A protein and the small-molecule ligand that binds it are described below.
Small molecule (SMILES): N[C@@H](Cc1ccc(NC(=O)[C@H]2CC/C=C/CCC2)cc1)C(=O)O

Binding-site contacts:
Ligand atom C03 contacts residue GLU65 of chain 1.A at 3.4 Å.
Ligand atom C13 contacts residue GLN155 of chain 1.A at 3.4 Å.
Ligand atom C17 contacts residue GLY34 of chain 1.A at 3.5 Å.
Ligand atom O21 contacts residue GLN173 of chain 1.A at 3.7 Å.
Ligand atom C15 contacts residue GLY34 of chain 1.A at 3.8 Å.
Ligand atom C19 contacts residue TYR151 of chain 1.A at 3.4 Å (hydrophobic).
Ligand atom C08 contacts residue GLY32 of chain 1.A at 3.6 Å.
Ligand atom C10 contacts residue ILE33 of chain 1.A at 3.3 Å (hydrophobic).
Ligand atom C09 contacts residue ILE63 of chain 1.A at 3.4 Å (hydrophobic).
Ligand atom C05 contacts residue SER158 of chain 1.A at 3.3 Å.
Ligand atom O22 contacts residue TYR151 of chain 1.A at 3.8 Å.
Ligand atom C12 contacts residue GLU65 of chain 1.A at 3.6 Å.
Ligand atom C09 contacts residue ILE33 of chain 1.A at 3.3 Å (hydrophobic).
Ligand atom C12 contacts residue GLY34 of chain 1.A at 3.5 Å.
Ligand atom C18 contacts residue GLY34 of chain 1.A at 3.7 Å.
Ligand atom C20 contacts residue TYR151 of chain 1.A at 3.8 Å (hydrophobic).
Ligand atom C20 contacts residue GLN173 of chain 1.A at 3.1 Å.
Ligand atom C14 contacts residue GLY34 of chain 1.A at 3.4 Å.
Ligand atom C15 contacts residue GLU65 of chain 1.A at 3.5 Å.
Ligand atom N23 contacts residue GLN155 of chain 1.A at 2.9 Å (h-bond).
Ligand atom O22 contacts residue ILE137 of chain 1.A at 3.2 Å.
Ligand atom C16 contacts residue ALA67 of chain 1.A at 3.6 Å (hydrophobic).
Ligand atom N23 contacts residue GLN173 of chain 1.A at 2.9 Å (h-bond).
Ligand atom C18 contacts residue TYR151 of chain 1.A at 3.3 Å (hydrophobic).
Ligand atom C02 contacts residue GLU65 of chain 1.A at 3.5 Å.
Ligand atom C19 contacts residue GLN173 of chain 1.A at 3.2 Å.
Ligand atom C15 contacts residue HIS70 of chain 1.A at 3.6 Å.
Ligand atom C14 contacts residue GLN155 of chain 1.A at 3.4 Å.
Ligand atom C13 contacts residue GLY34 of chain 1.A at 3.4 Å.
Ligand atom N23 contacts residue TYR151 of chain 1.A at 2.8 Å (h-bond).
Ligand atom N11 contacts residue GLY34 of chain 1.A at 3.7 Å.
Ligand atom C06 contacts residue LYS162 of chain 1.A at 3.3 Å.
Ligand atom C10 contacts residue GLY34 of chain 1.A at 3.7 Å.
Ligand atom C06 contacts residue VAL164 of chain 1.A at 3.7 Å (hydrophobic).
Ligand atom N11 contacts residue GLU65 of chain 1.A at 2.7 Å (salt-bridge).
Ligand atom O22 contacts residue GLN173 of chain 1.A at 3.0 Å (h-bond).
Ligand atom C09 contacts residue GLY32 of chain 1.A at 3.7 Å.
Ligand atom C16 contacts residue HIS70 of chain 1.A at 3.8 Å.
Ligand atom C05 contacts residue LYS162 of chain 1.A at 3.7 Å.
Ligand atom C09 contacts residue GLU65 of chain 1.A at 3.6 Å.

Sequence of chain 1.A:
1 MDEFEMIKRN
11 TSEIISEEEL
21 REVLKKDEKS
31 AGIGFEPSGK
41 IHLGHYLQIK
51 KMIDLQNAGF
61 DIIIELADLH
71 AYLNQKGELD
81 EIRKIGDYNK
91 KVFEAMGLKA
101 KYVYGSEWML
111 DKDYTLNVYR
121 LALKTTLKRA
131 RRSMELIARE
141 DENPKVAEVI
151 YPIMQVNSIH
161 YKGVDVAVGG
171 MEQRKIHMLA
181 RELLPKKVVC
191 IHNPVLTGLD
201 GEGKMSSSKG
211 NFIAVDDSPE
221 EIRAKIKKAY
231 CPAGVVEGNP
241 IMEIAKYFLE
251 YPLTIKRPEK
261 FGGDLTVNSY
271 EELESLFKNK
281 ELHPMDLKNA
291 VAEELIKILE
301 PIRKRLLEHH